Binding-site contacts:
Ligand atom C1 contacts residue ASN631 of chain 1.A at 1.4 Å.
Ligand atom C3 contacts residue ASN631 of chain 1.A at 3.8 Å.
Ligand atom O5 contacts residue ASN631 of chain 1.A at 2.3 Å (h-bond).
Ligand atom C2 contacts residue ASN631 of chain 1.A at 2.5 Å.
Ligand atom O7 contacts residue ASN631 of chain 1.A at 3.2 Å (h-bond).
Ligand atom C4 contacts residue ASN631 of chain 1.A at 4.2 Å.
Ligand atom C8 contacts residue HIS629 of chain 1.A at 4.3 Å.
Ligand atom C8 contacts residue ASN631 of chain 1.A at 4.3 Å.
Ligand atom C7 contacts residue ASN631 of chain 1.A at 3.4 Å.
Ligand atom N2 contacts residue ASN631 of chain 1.A at 3.1 Å (h-bond).
Ligand atom C5 contacts residue ASN631 of chain 1.A at 3.7 Å.

Sequence of chain 1.A:
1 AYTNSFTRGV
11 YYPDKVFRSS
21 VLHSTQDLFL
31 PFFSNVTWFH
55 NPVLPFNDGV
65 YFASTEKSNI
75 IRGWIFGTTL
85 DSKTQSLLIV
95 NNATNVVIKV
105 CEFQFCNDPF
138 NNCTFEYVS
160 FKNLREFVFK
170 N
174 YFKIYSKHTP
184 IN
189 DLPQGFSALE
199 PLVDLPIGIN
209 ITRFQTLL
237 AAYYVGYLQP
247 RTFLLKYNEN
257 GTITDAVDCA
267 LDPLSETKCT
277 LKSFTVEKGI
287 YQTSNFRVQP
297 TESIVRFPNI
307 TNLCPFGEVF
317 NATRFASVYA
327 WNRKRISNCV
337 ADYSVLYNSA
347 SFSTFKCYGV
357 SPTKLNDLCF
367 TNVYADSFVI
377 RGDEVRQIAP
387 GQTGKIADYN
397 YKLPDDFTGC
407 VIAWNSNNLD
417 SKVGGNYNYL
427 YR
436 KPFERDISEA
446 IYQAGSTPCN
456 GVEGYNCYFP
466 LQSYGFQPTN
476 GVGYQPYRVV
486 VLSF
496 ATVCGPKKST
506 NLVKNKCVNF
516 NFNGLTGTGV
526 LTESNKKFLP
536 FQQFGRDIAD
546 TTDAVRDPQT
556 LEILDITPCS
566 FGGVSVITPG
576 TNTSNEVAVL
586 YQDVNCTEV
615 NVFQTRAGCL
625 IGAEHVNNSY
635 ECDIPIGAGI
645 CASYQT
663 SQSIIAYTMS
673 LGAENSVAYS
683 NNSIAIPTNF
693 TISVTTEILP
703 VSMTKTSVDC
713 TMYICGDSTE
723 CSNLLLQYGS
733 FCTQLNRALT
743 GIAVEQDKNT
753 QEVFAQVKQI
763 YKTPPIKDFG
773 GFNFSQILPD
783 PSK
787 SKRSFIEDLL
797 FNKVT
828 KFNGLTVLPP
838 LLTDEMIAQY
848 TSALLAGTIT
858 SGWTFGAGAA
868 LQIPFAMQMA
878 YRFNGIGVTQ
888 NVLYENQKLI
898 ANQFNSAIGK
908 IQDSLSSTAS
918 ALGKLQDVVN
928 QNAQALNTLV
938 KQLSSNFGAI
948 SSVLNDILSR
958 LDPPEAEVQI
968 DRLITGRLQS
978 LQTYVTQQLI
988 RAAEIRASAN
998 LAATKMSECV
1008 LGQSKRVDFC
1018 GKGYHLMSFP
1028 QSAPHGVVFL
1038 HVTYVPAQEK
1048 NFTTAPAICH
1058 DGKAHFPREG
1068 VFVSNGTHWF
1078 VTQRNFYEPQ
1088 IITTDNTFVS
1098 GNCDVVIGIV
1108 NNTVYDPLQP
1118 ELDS

A small-molecule ligand and the protein it binds are described below.
Small molecule (SMILES): CC(=O)N[C@@H]1[C@@H](O)[C@H](O)[C@@H](CO)O[C@H]1O